The small molecule below binds the protein below.
Small molecule (SMILES): NC(=[NH2+])NCCC[C@H](N)C(=O)O

Sequence of chain 1.C:
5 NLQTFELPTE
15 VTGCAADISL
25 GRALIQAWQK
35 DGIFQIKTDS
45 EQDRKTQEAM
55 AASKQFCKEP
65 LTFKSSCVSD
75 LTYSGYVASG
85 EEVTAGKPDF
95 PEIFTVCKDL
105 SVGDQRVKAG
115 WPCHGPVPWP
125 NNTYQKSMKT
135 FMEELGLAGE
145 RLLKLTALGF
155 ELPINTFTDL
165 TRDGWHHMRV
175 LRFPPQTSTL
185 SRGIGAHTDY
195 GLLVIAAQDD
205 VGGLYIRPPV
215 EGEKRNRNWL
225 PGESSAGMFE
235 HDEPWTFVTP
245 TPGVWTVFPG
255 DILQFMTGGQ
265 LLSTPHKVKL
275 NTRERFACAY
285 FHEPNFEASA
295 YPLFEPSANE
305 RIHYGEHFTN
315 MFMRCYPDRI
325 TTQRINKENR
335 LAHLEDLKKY

Binding-site contacts:
Ligand atom CB contacts residue HIS191 of chain 1.C at 3.5 Å.
Ligand atom CA contacts residue TYR194 of chain 1.C at 3.2 Å (hydrophobic).
Ligand atom CD contacts residue GLU86 of chain 1.C at 3.8 Å.
Ligand atom CZ contacts residue ARG173 of chain 1.C at 3.6 Å.
Ligand atom NH1 contacts residue CYS319 of chain 1.C at 3.7 Å.
Ligand atom NH1 contacts residue GLU86 of chain 1.C at 3.8 Å.
Ligand atom CZ contacts residue GLU86 of chain 1.C at 3.8 Å.
Ligand atom NH1 contacts residue ARG173 of chain 1.C at 3.5 Å (salt-bridge).
Ligand atom O contacts residue ARG318 of chain 1.C at 2.9 Å (salt-bridge).
Ligand atom O contacts residue TYR194 of chain 1.C at 2.5 Å (h-bond).
Ligand atom NH1 contacts residue PHE316 of chain 1.C at 3.5 Å.
Ligand atom CD contacts residue OGA1 of chain 1.O at 3.5 Å.
Ligand atom NH1 contacts residue TYR194 of chain 1.C at 3.7 Å.
Ligand atom NE contacts residue TYR194 of chain 1.C at 3.6 Å (h-bond).
Ligand atom CG contacts residue GLU86 of chain 1.C at 3.6 Å.
Ligand atom OXT contacts residue ARG318 of chain 1.C at 3.3 Å (salt-bridge).
Ligand atom CG contacts residue THR88 of chain 1.C at 3.6 Å.
Ligand atom CD contacts residue ARG173 of chain 1.C at 3.8 Å.
Ligand atom N contacts residue GLU86 of chain 1.C at 2.7 Å (salt-bridge).
Ligand atom CG contacts residue HIS191 of chain 1.C at 3.5 Å.
Ligand atom N contacts residue VAL87 of chain 1.C at 2.9 Å (h-bond).
Ligand atom NH2 contacts residue ASP193 of chain 1.C at 2.9 Å (salt-bridge).
Ligand atom CA contacts residue GLU86 of chain 1.C at 3.3 Å.
Ligand atom CB contacts residue THR88 of chain 1.C at 3.3 Å.
Ligand atom N contacts residue CYS319 of chain 1.C at 3.4 Å (h-bond).
Ligand atom CZ contacts residue TYR194 of chain 1.C at 3.4 Å (hydrophobic).
Ligand atom NE contacts residue ARG173 of chain 1.C at 3.5 Å.
Ligand atom NH2 contacts residue ARG173 of chain 1.C at 3.7 Å.
Ligand atom OXT contacts residue VAL87 of chain 1.C at 3.5 Å (h-bond).
Ligand atom CD contacts residue ASP193 of chain 1.C at 3.5 Å.
Ligand atom NE contacts residue GLU86 of chain 1.C at 3.0 Å (salt-bridge).
Ligand atom NH2 contacts residue TYR194 of chain 1.C at 3.6 Å.
Ligand atom C contacts residue CYS319 of chain 1.C at 3.6 Å (hydrophobic).
Ligand atom CA contacts residue CYS319 of chain 1.C at 3.3 Å (hydrophobic).
Ligand atom N contacts residue THR88 of chain 1.C at 2.8 Å (h-bond).
Ligand atom OXT contacts residue THR88 of chain 1.C at 3.8 Å.
Ligand atom C contacts residue TYR194 of chain 1.C at 3.2 Å (hydrophobic).
Ligand atom CD contacts residue HIS191 of chain 1.C at 3.4 Å.
Ligand atom C contacts residue ARG318 of chain 1.C at 3.7 Å.
Ligand atom CA contacts residue THR88 of chain 1.C at 3.6 Å.